Binding-site contacts:
Ligand atom C5 contacts residue ASN684 of chain 1.A at 3.7 Å.
Ligand atom O6 contacts residue GLN683 of chain 1.A at 3.5 Å (h-bond).
Ligand atom N2 contacts residue ASN684 of chain 1.A at 2.9 Å (h-bond).
Ligand atom C8 contacts residue ASN684 of chain 1.A at 4.4 Å.
Ligand atom C4 contacts residue ASN684 of chain 1.A at 4.3 Å.
Ligand atom O5 contacts residue GLN683 of chain 1.A at 4.0 Å.
Ligand atom O5 contacts residue ASN684 of chain 1.A at 2.4 Å (h-bond).
Ligand atom C3 contacts residue ASN684 of chain 1.A at 3.8 Å.
Ligand atom O7 contacts residue ASN684 of chain 1.A at 3.2 Å.
Ligand atom C7 contacts residue ASN684 of chain 1.A at 3.3 Å.
Ligand atom C2 contacts residue ASN684 of chain 1.A at 2.5 Å.
Ligand atom C6 contacts residue GLN683 of chain 1.A at 3.4 Å.
Ligand atom C5 contacts residue GLN683 of chain 1.A at 4.4 Å.
Ligand atom C1 contacts residue ASN684 of chain 1.A at 1.4 Å.

A small-molecule ligand and the protein it binds are described below.
Small molecule (SMILES): CC(=O)N[C@@H]1[C@@H](O)[C@H](O)[C@@H](CO)O[C@H]1O

Sequence of chain 1.A:
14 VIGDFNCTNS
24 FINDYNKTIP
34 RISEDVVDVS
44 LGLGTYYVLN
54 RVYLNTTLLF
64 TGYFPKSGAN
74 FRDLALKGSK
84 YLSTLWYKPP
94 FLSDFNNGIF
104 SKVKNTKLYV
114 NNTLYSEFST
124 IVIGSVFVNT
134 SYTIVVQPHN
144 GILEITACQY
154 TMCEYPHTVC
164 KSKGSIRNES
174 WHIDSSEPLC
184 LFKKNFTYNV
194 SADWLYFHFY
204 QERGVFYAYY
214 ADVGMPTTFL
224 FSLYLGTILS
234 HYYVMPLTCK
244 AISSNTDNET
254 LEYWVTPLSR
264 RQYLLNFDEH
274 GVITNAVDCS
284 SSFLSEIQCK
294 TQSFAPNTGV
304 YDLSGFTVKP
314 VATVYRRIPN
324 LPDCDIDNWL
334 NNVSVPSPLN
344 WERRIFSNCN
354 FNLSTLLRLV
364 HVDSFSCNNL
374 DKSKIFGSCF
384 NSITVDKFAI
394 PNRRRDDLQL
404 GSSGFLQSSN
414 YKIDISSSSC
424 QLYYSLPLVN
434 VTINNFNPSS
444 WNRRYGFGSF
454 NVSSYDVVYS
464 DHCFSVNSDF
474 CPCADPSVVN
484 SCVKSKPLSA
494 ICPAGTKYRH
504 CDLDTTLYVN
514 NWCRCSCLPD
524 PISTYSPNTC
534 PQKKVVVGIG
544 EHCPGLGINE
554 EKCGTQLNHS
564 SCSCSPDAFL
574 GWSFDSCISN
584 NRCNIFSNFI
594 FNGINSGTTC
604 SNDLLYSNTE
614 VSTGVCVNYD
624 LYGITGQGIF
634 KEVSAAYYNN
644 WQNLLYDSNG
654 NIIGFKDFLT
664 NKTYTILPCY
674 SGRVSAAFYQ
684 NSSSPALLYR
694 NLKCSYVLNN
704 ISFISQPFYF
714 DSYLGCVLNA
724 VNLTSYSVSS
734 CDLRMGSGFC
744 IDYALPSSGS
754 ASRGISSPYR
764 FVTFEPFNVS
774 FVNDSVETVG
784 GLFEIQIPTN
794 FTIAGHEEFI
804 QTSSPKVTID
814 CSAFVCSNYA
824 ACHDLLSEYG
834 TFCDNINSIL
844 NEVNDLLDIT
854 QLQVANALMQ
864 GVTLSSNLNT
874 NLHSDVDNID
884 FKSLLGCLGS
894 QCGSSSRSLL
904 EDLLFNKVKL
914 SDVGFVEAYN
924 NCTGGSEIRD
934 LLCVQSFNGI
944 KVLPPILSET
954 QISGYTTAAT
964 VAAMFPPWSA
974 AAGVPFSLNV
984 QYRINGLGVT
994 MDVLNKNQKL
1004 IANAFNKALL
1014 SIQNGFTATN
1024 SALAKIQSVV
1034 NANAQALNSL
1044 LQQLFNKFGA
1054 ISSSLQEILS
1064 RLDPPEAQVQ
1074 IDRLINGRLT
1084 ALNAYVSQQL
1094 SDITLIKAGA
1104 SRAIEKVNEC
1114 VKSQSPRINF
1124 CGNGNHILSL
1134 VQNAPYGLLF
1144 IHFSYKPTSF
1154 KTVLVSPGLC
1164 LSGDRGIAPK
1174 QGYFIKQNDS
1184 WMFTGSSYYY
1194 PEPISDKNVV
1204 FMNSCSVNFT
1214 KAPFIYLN